Sequence of chain 1.C:
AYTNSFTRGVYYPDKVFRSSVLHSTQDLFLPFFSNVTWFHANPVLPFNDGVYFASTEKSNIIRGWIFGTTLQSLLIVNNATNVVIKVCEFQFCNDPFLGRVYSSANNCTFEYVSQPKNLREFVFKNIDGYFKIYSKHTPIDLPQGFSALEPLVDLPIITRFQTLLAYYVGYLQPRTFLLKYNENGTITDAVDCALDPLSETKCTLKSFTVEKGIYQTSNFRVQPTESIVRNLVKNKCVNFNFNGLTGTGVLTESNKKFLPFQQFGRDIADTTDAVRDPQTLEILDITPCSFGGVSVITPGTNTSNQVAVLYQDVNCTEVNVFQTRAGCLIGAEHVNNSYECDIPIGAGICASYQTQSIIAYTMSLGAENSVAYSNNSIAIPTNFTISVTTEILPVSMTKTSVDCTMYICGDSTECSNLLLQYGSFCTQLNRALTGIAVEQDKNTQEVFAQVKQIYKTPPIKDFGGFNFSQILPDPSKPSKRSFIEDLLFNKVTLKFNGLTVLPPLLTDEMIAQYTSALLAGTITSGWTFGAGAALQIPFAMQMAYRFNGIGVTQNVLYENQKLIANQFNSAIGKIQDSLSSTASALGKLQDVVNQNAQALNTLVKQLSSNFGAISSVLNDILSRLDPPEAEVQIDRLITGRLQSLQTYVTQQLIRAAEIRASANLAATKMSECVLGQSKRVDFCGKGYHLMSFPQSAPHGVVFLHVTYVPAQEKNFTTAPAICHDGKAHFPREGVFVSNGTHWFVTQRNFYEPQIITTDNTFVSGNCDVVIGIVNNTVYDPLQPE

This small molecule binds to this protein.
Small molecule (SMILES): CC(=O)N[C@@H]1[C@@H](O)[C@H](O)[C@@H](CO)O[C@H]1O

Binding-site contacts:
Ligand atom C2 contacts residue ASN657 of chain 1.C at 2.4 Å.
Ligand atom C7 contacts residue ASN657 of chain 1.C at 3.9 Å.
Ligand atom N2 contacts residue ASN657 of chain 1.C at 2.8 Å (h-bond).
Ligand atom C1 contacts residue ASN657 of chain 1.C at 1.4 Å.
Ligand atom C4 contacts residue ASN657 of chain 1.C at 4.2 Å.
Ligand atom C3 contacts residue ASN657 of chain 1.C at 3.8 Å.
Ligand atom C5 contacts residue ASN657 of chain 1.C at 3.6 Å.
Ligand atom O5 contacts residue ASN657 of chain 1.C at 2.4 Å (h-bond).